Binding-site contacts:
Ligand atom C3 contacts residue ASN153 of chain 1.A at 4.1 Å.
Ligand atom C2 contacts residue CYS160 of chain 1.A at 4.3 Å (hydrophobic).
Ligand atom O3 contacts residue ASN153 of chain 1.A at 4.0 Å.
Ligand atom O5 contacts residue ASN161 of chain 1.A at 2.4 Å (h-bond).
Ligand atom O4 contacts residue HIS159 of chain 1.A at 4.5 Å.
Ligand atom O7 contacts residue HIS159 of chain 1.A at 3.5 Å.
Ligand atom O7 contacts residue ASN161 of chain 1.A at 4.0 Å.
Ligand atom O3 contacts residue CYS154 of chain 1.A at 3.9 Å.
Ligand atom C4 contacts residue ASN153 of chain 1.A at 4.2 Å.
Ligand atom C8 contacts residue HIS159 of chain 1.A at 3.3 Å.
Ligand atom N2 contacts residue ASN153 of chain 1.A at 4.1 Å.
Ligand atom N2 contacts residue ASN161 of chain 1.A at 2.9 Å.
Ligand atom C5 contacts residue ASN161 of chain 1.A at 3.6 Å.
Ligand atom C1 contacts residue ASN161 of chain 1.A at 1.4 Å.
Ligand atom N2 contacts residue CYS160 of chain 1.A at 3.7 Å.
Ligand atom C6 contacts residue ASN153 of chain 1.A at 4.3 Å.
Ligand atom O3 contacts residue HIS159 of chain 1.A at 2.5 Å (h-bond).
Ligand atom C2 contacts residue ASN153 of chain 1.A at 3.4 Å.
Ligand atom N2 contacts residue HIS159 of chain 1.A at 3.0 Å (h-bond).
Ligand atom C3 contacts residue ASN161 of chain 1.A at 3.8 Å.
Ligand atom C2 contacts residue HIS159 of chain 1.A at 3.7 Å.
Ligand atom C4 contacts residue ASN161 of chain 1.A at 4.1 Å.
Ligand atom C3 contacts residue THR155 of chain 1.A at 3.7 Å.
Ligand atom C7 contacts residue HIS159 of chain 1.A at 3.0 Å.
Ligand atom O6 contacts residue ASN153 of chain 1.A at 3.1 Å (h-bond).
Ligand atom C3 contacts residue HIS159 of chain 1.A at 3.2 Å.
Ligand atom C2 contacts residue ASN161 of chain 1.A at 2.4 Å.
Ligand atom C4 contacts residue THR155 of chain 1.A at 4.0 Å.
Ligand atom O5 contacts residue ASN153 of chain 1.A at 3.4 Å.
Ligand atom C7 contacts residue THR244 of chain 1.A at 4.4 Å.
Ligand atom C7 contacts residue ASN161 of chain 1.A at 3.4 Å.
Ligand atom C8 contacts residue ASN161 of chain 1.A at 3.6 Å.
Ligand atom C1 contacts residue ASN153 of chain 1.A at 4.0 Å.
Ligand atom O4 contacts residue THR155 of chain 1.A at 3.2 Å.
Ligand atom O3 contacts residue THR155 of chain 1.A at 2.6 Å (h-bond).
Ligand atom C8 contacts residue THR244 of chain 1.A at 3.1 Å.
Ligand atom C5 contacts residue ASN153 of chain 1.A at 4.2 Å.

The protein below binds the small molecule below.
Small molecule (SMILES): CC(=O)N[C@@H]1[C@@H](O)[C@H](O)[C@@H](CO)O[C@H]1O

Sequence of chain 1.A:
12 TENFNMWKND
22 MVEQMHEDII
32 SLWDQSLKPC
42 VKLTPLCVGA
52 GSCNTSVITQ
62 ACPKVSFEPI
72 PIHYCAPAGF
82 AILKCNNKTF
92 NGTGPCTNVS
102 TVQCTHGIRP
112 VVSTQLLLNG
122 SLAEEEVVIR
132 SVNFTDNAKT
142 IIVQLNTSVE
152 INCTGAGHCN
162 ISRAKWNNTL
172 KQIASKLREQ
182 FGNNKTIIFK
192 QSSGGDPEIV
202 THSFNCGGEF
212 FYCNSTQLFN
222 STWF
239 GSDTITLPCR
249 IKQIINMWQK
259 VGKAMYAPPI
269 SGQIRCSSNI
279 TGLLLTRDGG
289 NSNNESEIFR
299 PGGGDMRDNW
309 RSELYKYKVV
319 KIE